This small molecule binds to this protein.
Small molecule (SMILES): CC[C@H](C)[C@H](NC(=O)[C@H](Cc1ccc(O)cc1)NC(=O)[C@@H](NC(=O)[C@@H]1CCCN1C(=O)[C@H](CCCN=C(N)N)NC(=O)[C@H](CC(N)=O)NC(=O)[C@@H](N)CC(N)=O)C(C)C)C(=O)N1CCC[C@H]1C(=O)N[C@@H](CCCN=C(N)N)C(=O)N1CCC[C@H]1C(=O)N[C@@H](CCCN=C(N)N)C(=O)N1CCC[C@H]1C(=O)N1CCC[C@H]1C(=O)N[C@@H](Cc1cnc[nH]1)C(=O)N1CCC[C@H]1C(=O)N[C@@H](CCCN=C(N)N)C(=O)N[C@@H](CC(C)C)C(=O)O

Sequence of chain 1.Y:
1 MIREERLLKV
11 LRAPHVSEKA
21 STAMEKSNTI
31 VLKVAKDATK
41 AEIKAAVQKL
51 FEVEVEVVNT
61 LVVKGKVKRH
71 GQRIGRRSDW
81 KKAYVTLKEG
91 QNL

Binding-site contacts:
Ligand atom CG contacts residue HIS70 of chain 1.Y at 4.4 Å.
Ligand atom OD1 contacts residue GLY35 of chain 1.DA at 3.6 Å.
Ligand atom CZ contacts residue GLN72 of chain 1.Y at 3.5 Å.
Ligand atom CD contacts residue HIS70 of chain 1.Y at 3.9 Å.
Ligand atom NH2 contacts residue GLY71 of chain 1.Y at 3.8 Å.
Ligand atom CG contacts residue GLY35 of chain 1.DA at 4.4 Å.
Ligand atom ND2 contacts residue GLY35 of chain 1.DA at 4.4 Å.
Ligand atom OD1 contacts residue ALA32 of chain 1.DA at 4.3 Å.
Ligand atom O contacts residue HIS70 of chain 1.Y at 4.3 Å.
Ligand atom NH2 contacts residue GLN72 of chain 1.Y at 2.3 Å (h-bond).
Ligand atom CG1 contacts residue HIS70 of chain 1.Y at 4.4 Å.
Ligand atom NE contacts residue GLN72 of chain 1.Y at 4.4 Å.
Ligand atom CG contacts residue GLY71 of chain 1.Y at 4.0 Å.
Ligand atom NH1 contacts residue GLN72 of chain 1.Y at 3.9 Å.

Sequence of chain 1.DA:
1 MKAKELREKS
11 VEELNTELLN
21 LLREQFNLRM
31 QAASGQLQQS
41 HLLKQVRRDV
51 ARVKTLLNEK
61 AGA